Binding-site contacts:
Ligand atom OXT contacts residue LEU89 of chain 2.B at 3.5 Å.
Ligand atom C contacts residue ARG95 of chain 2.B at 3.5 Å.
Ligand atom O1 contacts residue THR142 of chain 2.B at 2.8 Å (h-bond).
Ligand atom O2 contacts residue THR142 of chain 2.B at 2.7 Å (h-bond).
Ligand atom O contacts residue ARG95 of chain 2.B at 2.8 Å (salt-bridge).
Ligand atom O1 contacts residue GLY140 of chain 2.B at 3.6 Å.
Ligand atom OXT contacts residue THR90 of chain 2.B at 2.9 Å (h-bond).
Ligand atom C3 contacts residue PRO88 of chain 2.B at 3.7 Å (hydrophobic).
Ligand atom C10 contacts residue THR142 of chain 2.B at 3.2 Å.
Ligand atom O2 contacts residue GLU190 of chain 2.B at 3.7 Å.
Ligand atom C contacts residue TYR61 of chain 2.B at 3.9 Å (hydrophobic).
Ligand atom CA contacts residue PRO88 of chain 2.B at 3.8 Å (hydrophobic).
Ligand atom C6 contacts residue PRO88 of chain 2.B at 3.9 Å (hydrophobic).
Ligand atom C10 contacts residue SER141 of chain 2.B at 3.4 Å.
Ligand atom C2 contacts residue TYR216 of chain 2.B at 3.8 Å (hydrophobic).
Ligand atom O8 contacts residue SER141 of chain 2.B at 3.7 Å.
Ligand atom O7 contacts residue SER193 of chain 2.B at 3.3 Å (h-bond).
Ligand atom O contacts residue TYR61 of chain 2.B at 3.6 Å.
Ligand atom C6 contacts residue GLU13 of chain 2.B at 4.0 Å.
Ligand atom S20 contacts residue GLY140 of chain 2.B at 3.9 Å.
Ligand atom OXT contacts residue PRO88 of chain 2.B at 3.7 Å.
Ligand atom CB contacts residue PRO88 of chain 2.B at 4.0 Å (hydrophobic).
Ligand atom OXT contacts residue TYR61 of chain 2.B at 4.0 Å.
Ligand atom CA contacts residue THR90 of chain 2.B at 3.9 Å.
Ligand atom N contacts residue TYR216 of chain 2.B at 3.6 Å.
Ligand atom O1 contacts residue SER141 of chain 2.B at 3.3 Å (h-bond).
Ligand atom C19 contacts residue SER141 of chain 2.B at 4.0 Å.
Ligand atom S20 contacts residue VAL137 of chain 2.B at 3.6 Å.
Ligand atom C3 contacts residue TYR61 of chain 2.B at 3.5 Å (hydrophobic).
Ligand atom N contacts residue THR90 of chain 2.B at 3.0 Å (h-bond).
Ligand atom C contacts residue THR90 of chain 2.B at 4.0 Å.
Ligand atom O2 contacts residue SER141 of chain 2.B at 3.4 Å (h-bond).
Ligand atom N contacts residue PRO88 of chain 2.B at 2.9 Å (h-bond).
Ligand atom C17 contacts residue SER141 of chain 2.B at 4.0 Å.
Ligand atom C6 contacts residue TYR216 of chain 2.B at 3.6 Å (hydrophobic).
Ligand atom C17 contacts residue GLU190 of chain 2.B at 3.9 Å.
Ligand atom C6 contacts residue TYR16 of chain 2.B at 3.8 Å (hydrophobic).
Ligand atom OXT contacts residue ARG95 of chain 2.B at 2.8 Å (salt-bridge).
Ligand atom N4 contacts residue TYR61 of chain 2.B at 4.0 Å.
Ligand atom CB contacts residue TYR61 of chain 2.B at 3.6 Å (hydrophobic).

This small molecule binds to this protein.
Small molecule (SMILES): Cc1cn(C[C@H](N)C(=O)O)c(=O)n(Cc2ccsc2C(=O)O)c1=O

Sequence of chain 2.B:
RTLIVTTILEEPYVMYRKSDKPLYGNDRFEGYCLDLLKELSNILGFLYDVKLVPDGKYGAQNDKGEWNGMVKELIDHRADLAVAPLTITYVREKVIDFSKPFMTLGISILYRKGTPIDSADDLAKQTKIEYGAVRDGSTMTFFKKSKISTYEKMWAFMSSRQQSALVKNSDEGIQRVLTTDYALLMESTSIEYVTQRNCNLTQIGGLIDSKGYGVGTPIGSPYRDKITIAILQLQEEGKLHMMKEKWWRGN